Binding-site contacts:
Ligand atom N2 contacts residue ASN19 of chain 32.BA at 3.2 Å (h-bond).
Ligand atom C5 contacts residue ASN19 of chain 32.BA at 3.5 Å.
Ligand atom C2 contacts residue ASN19 of chain 32.BA at 2.9 Å.
Ligand atom C7 contacts residue ASN19 of chain 32.BA at 3.8 Å.
Ligand atom O7 contacts residue ASN19 of chain 32.BA at 4.2 Å.
Ligand atom C3 contacts residue ASN19 of chain 32.BA at 4.0 Å.
Ligand atom C4 contacts residue ASN19 of chain 32.BA at 4.4 Å.
Ligand atom O5 contacts residue ASN19 of chain 32.BA at 2.5 Å (h-bond).
Ligand atom C1 contacts residue ASN19 of chain 32.BA at 1.6 Å.
Ligand atom C8 contacts residue TYR17 of chain 32.BA at 4.4 Å (hydrophobic).

Sequence of chain 32.BA:
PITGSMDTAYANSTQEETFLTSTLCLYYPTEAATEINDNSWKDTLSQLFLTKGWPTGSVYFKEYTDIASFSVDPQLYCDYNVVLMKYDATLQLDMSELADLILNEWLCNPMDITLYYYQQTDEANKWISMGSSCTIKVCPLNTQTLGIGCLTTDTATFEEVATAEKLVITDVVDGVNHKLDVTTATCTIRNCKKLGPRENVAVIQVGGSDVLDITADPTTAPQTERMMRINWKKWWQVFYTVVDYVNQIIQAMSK

A small-molecule ligand and the protein it binds are described below.
Small molecule (SMILES): CC(=O)N[C@H]1[C@H](O[C@H]2[C@H](O)[C@@H](NC(C)=O)CO[C@@H]2CO)O[C@H](CO)[C@@H](O)[C@@H]1O